Binding-site contacts:
Ligand atom C1 contacts residue THR262 of chain 1.A at 3.8 Å.
Ligand atom O8 contacts residue GLY261 of chain 1.A at 3.5 Å (h-bond).
Ligand atom N6 contacts residue HIS112 of chain 1.A at 4.3 Å.
Ligand atom C2 contacts residue SER263 of chain 1.A at 4.4 Å.
Ligand atom C1 contacts residue ILE306 of chain 1.A at 4.2 Å (hydrophobic).
Ligand atom C4 contacts residue ILE115 of chain 1.A at 4.2 Å (hydrophobic).
Ligand atom C4 contacts residue HIS112 of chain 1.A at 3.6 Å.
Ligand atom N6 contacts residue ILE306 of chain 1.A at 4.0 Å.
Ligand atom C5 contacts residue GLY111 of chain 1.A at 3.8 Å.
Ligand atom C1 contacts residue SER263 of chain 1.A at 3.6 Å.
Ligand atom C3 contacts residue HIS112 of chain 1.A at 4.4 Å.
Ligand atom C4 contacts residue ASN155 of chain 1.A at 4.1 Å.
Ligand atom N6 contacts residue THR260 of chain 1.A at 3.4 Å (h-bond).
Ligand atom C3 contacts residue ASN155 of chain 1.A at 3.2 Å.
Ligand atom C2 contacts residue ILE306 of chain 1.A at 3.9 Å (hydrophobic).
Ligand atom C3 contacts residue ILE306 of chain 1.A at 3.5 Å (hydrophobic).
Ligand atom C3 contacts residue SER263 of chain 1.A at 4.4 Å.
Ligand atom C4 contacts residue GLY111 of chain 1.A at 3.3 Å.
Ligand atom C5 contacts residue ILE306 of chain 1.A at 4.0 Å (hydrophobic).
Ligand atom O7 contacts residue ILE306 of chain 1.A at 4.4 Å.
Ligand atom O8 contacts residue THR262 of chain 1.A at 2.7 Å (h-bond).
Ligand atom C1 contacts residue THR260 of chain 1.A at 3.8 Å.
Ligand atom C4 contacts residue ILE306 of chain 1.A at 3.8 Å (hydrophobic).
Ligand atom C3 contacts residue GLY111 of chain 1.A at 3.9 Å.
Ligand atom O7 contacts residue SER263 of chain 1.A at 2.5 Å (h-bond).
Ligand atom O7 contacts residue GLY182 of chain 1.A at 4.4 Å.
Ligand atom O8 contacts residue SER263 of chain 1.A at 3.4 Å (h-bond).
Ligand atom C1 contacts residue GLY261 of chain 1.A at 4.5 Å.
Ligand atom C2 contacts residue ASN155 of chain 1.A at 4.1 Å.
Ligand atom O7 contacts residue THR262 of chain 1.A at 4.2 Å.
Ligand atom C5 contacts residue HIS112 of chain 1.A at 3.5 Å.
Ligand atom C2 contacts residue THR260 of chain 1.A at 4.0 Å.
Ligand atom O8 contacts residue THR260 of chain 1.A at 2.8 Å (h-bond).
Ligand atom C5 contacts residue ILE115 of chain 1.A at 4.0 Å (hydrophobic).
Ligand atom O7 contacts residue ASN155 of chain 1.A at 3.5 Å (h-bond).
Ligand atom C1 contacts residue ASN155 of chain 1.A at 4.3 Å.

This small molecule binds to this protein.
Small molecule (SMILES): O=C([O-])c1ccc[nH]1

Sequence of chain 1.A:
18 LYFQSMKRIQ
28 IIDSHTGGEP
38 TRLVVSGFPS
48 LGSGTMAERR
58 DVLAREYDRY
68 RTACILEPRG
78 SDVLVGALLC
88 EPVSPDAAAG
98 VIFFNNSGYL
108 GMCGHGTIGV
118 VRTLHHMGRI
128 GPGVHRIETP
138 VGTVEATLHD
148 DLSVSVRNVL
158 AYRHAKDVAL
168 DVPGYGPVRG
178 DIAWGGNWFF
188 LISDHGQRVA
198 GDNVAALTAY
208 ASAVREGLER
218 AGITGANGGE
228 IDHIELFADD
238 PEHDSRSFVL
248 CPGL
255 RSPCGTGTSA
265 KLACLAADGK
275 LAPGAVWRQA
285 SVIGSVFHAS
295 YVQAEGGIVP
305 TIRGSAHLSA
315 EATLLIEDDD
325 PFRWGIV